Binding-site contacts:
Ligand atom C9 contacts residue ALA108 of chain 1.A at 3.7 Å (hydrophobic).
Ligand atom C19 contacts residue LYS58 of chain 1.A at 3.4 Å.
Ligand atom N contacts residue GLY31 of chain 1.A at 3.4 Å.
Ligand atom C contacts residue LEU174 of chain 1.A at 3.6 Å (hydrophobic).
Ligand atom N5 contacts residue ALA56 of chain 1.A at 3.7 Å.
Ligand atom O contacts residue VAL36 of chain 1.A at 3.5 Å.
Ligand atom O contacts residue GLY31 of chain 1.A at 3.2 Å.
Ligand atom N3 contacts residue LEU28 of chain 1.A at 3.5 Å.
Ligand atom N5 contacts residue GLU106 of chain 1.A at 3.0 Å (salt-bridge).
Ligand atom C21 contacts residue PHE186 of chain 1.A at 3.6 Å (hydrophobic).
Ligand atom O2 contacts residue ALA184 of chain 1.A at 3.7 Å.
Ligand atom C5 contacts residue LEU28 of chain 1.A at 3.3 Å (hydrophobic).
Ligand atom N6 contacts residue LEU174 of chain 1.A at 3.5 Å.
Ligand atom C20 contacts residue LYS58 of chain 1.A at 3.5 Å.
Ligand atom C19 contacts residue VAL105 of chain 1.A at 3.6 Å (hydrophobic).
Ligand atom C8 contacts residue ALA108 of chain 1.A at 3.4 Å (hydrophobic).
Ligand atom C9 contacts residue LEU174 of chain 1.A at 3.7 Å (hydrophobic).
Ligand atom N5 contacts residue LEU174 of chain 1.A at 3.5 Å.
Ligand atom C11 contacts residue ALA56 of chain 1.A at 3.5 Å (hydrophobic).
Ligand atom C12 contacts residue ALA56 of chain 1.A at 3.7 Å (hydrophobic).
Ligand atom C11 contacts residue LEU174 of chain 1.A at 3.6 Å (hydrophobic).
Ligand atom N4 contacts residue ALA108 of chain 1.A at 2.8 Å (h-bond).
Ligand atom C7 contacts residue ALA108 of chain 1.A at 3.3 Å (hydrophobic).
Ligand atom N2 contacts residue LEU28 of chain 1.A at 3.3 Å (h-bond).
Ligand atom C4 contacts residue LEU28 of chain 1.A at 3.7 Å (hydrophobic).
Ligand atom C16 contacts residue ILE89 of chain 1.A at 3.6 Å (hydrophobic).
Ligand atom C7 contacts residue GLY111 of chain 1.A at 3.5 Å.
Ligand atom C4 contacts residue GLY29 of chain 1.A at 3.6 Å.
Ligand atom O contacts residue GLU30 of chain 1.A at 3.5 Å (salt-bridge).
Ligand atom O2 contacts residue ILE89 of chain 1.A at 3.5 Å.
Ligand atom C6 contacts residue GLY111 of chain 1.A at 3.6 Å.
Ligand atom C18 contacts residue LYS58 of chain 1.A at 3.5 Å.
Ligand atom C10 contacts residue VAL36 of chain 1.A at 3.6 Å (hydrophobic).
Ligand atom O2 contacts residue ASP185 of chain 1.A at 3.3 Å (salt-bridge).
Ligand atom C15 contacts residue ILE89 of chain 1.A at 3.6 Å (hydrophobic).
Ligand atom N1 contacts residue LEU28 of chain 1.A at 2.9 Å (h-bond).
Ligand atom C20 contacts residue GLU75 of chain 1.A at 3.6 Å.
Ligand atom N6 contacts residue ALA108 of chain 1.A at 3.1 Å (h-bond).
Ligand atom O1 contacts residue LYS58 of chain 1.A at 3.3 Å.
Ligand atom C21 contacts residue ASP185 of chain 1.A at 3.2 Å.

The small molecule below binds the protein below.
Small molecule (SMILES): COc1cc(CCc2cc(Nc3ccnc(NCc4cc(C)no4)n3)n[nH]2)cc(OC)c1

Sequence of chain 1.A:
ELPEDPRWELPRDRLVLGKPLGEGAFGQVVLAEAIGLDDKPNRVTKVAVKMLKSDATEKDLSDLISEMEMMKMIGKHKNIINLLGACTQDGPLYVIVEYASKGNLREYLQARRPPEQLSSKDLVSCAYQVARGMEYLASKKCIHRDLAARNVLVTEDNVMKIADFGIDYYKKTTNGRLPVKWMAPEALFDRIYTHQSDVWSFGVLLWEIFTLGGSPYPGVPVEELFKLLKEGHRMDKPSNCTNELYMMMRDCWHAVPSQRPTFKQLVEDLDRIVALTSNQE